Binding-site contacts:
Ligand atom C contacts residue TRP182 of chain 1.A at 3.5 Å (hydrophobic).
Ligand atom CZ2 contacts residue GLY11 of chain 1.A at 4.0 Å.
Ligand atom CB contacts residue ASN227 of chain 1.A at 3.4 Å.
Ligand atom CD2 contacts residue ASN227 of chain 1.A at 3.5 Å.
Ligand atom CD1 contacts residue VAL172 of chain 1.A at 3.3 Å (hydrophobic).
Ligand atom CE1 contacts residue TRP182 of chain 1.A at 3.3 Å (hydrophobic).
Ligand atom CE1 contacts residue ARG179 of chain 1.A at 3.9 Å.
Ligand atom CD1 contacts residue SER223 of chain 1.A at 3.8 Å.
Ligand atom CA contacts residue TRP182 of chain 1.A at 3.6 Å (hydrophobic).
Ligand atom CE2 contacts residue PHE186 of chain 1.A at 3.9 Å (hydrophobic).
Ligand atom CD2 contacts residue TRP182 of chain 1.A at 4.0 Å (hydrophobic).
Ligand atom CD1 contacts residue TRP182 of chain 1.A at 3.3 Å (hydrophobic).
Ligand atom CG contacts residue ASN227 of chain 1.A at 3.8 Å.
Ligand atom CD1 contacts residue SER223 of chain 1.A at 3.7 Å.
Ligand atom CA contacts residue SER177 of chain 1.A at 3.8 Å.
Ligand atom N contacts residue TRP182 of chain 1.A at 3.4 Å.
Ligand atom CE2 contacts residue TRP182 of chain 1.A at 3.9 Å (hydrophobic).
Ligand atom CG contacts residue LEU220 of chain 1.A at 3.5 Å (hydrophobic).
Ligand atom OH contacts residue LYS219 of chain 1.A at 3.0 Å.
Ligand atom CE1 contacts residue ILE183 of chain 1.A at 3.9 Å (hydrophobic).
Ligand atom CZ contacts residue TRP182 of chain 1.A at 3.5 Å (hydrophobic).
Ligand atom CB contacts residue TRP182 of chain 1.A at 3.4 Å (hydrophobic).
Ligand atom CD2 contacts residue PHE186 of chain 1.A at 3.8 Å (hydrophobic).
Ligand atom CD2 contacts residue TRP229 of chain 1.A at 3.9 Å (hydrophobic).
Ligand atom O contacts residue TRP182 of chain 1.A at 3.5 Å (h-bond).
Ligand atom CD1 contacts residue TRP182 of chain 1.A at 3.4 Å (hydrophobic).
Ligand atom CG contacts residue VAL172 of chain 1.A at 3.8 Å (hydrophobic).
Ligand atom CE1 contacts residue SER223 of chain 1.A at 3.6 Å.
Ligand atom CE2 contacts residue VAL172 of chain 1.A at 3.9 Å (hydrophobic).
Ligand atom CD1 contacts residue ILE224 of chain 1.A at 3.7 Å (hydrophobic).
Ligand atom CB contacts residue LEU220 of chain 1.A at 3.6 Å (hydrophobic).
Ligand atom CB contacts residue TRP182 of chain 1.A at 3.9 Å (hydrophobic).
Ligand atom CD1 contacts residue LEU220 of chain 1.A at 3.4 Å (hydrophobic).
Ligand atom NE1 contacts residue VAL172 of chain 1.A at 3.4 Å.
Ligand atom O contacts residue ASN227 of chain 1.A at 3.9 Å.
Ligand atom CZ contacts residue ILE183 of chain 1.A at 3.6 Å (hydrophobic).
Ligand atom CE2 contacts residue LYS219 of chain 1.A at 3.7 Å.
Ligand atom CG contacts residue TRP182 of chain 1.A at 3.8 Å (hydrophobic).
Ligand atom CZ contacts residue LYS219 of chain 1.A at 3.6 Å.
Ligand atom CG contacts residue TRP182 of chain 1.A at 3.8 Å (hydrophobic).

The small molecule below binds the protein below.
Small molecule (SMILES): CC(C)C[C@@H](C=O)NC(=O)[C@H](Cc1ccccc1)NC(=O)[C@H](CC(=O)O)NC(=O)[C@H](Cc1ccc(O)cc1)NC(=O)[C@H](CC1=CN=C2C=CC=CC12)NC(=O)[C@@H](N)[C@@H](C)O

Sequence of chain 1.A:
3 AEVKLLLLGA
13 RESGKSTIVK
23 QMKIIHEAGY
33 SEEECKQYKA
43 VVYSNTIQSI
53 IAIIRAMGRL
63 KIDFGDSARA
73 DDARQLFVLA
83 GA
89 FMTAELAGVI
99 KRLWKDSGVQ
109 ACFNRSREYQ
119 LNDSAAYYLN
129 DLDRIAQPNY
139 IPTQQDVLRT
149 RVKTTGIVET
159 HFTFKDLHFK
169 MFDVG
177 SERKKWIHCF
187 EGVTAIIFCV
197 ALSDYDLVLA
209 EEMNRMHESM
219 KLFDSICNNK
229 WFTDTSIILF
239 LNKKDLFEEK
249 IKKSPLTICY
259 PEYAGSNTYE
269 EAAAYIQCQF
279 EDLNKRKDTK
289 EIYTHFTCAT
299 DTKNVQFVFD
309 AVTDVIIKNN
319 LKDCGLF